The protein below binds the small molecule below.
Small molecule (SMILES): CC(=O)N[C@H]1[C@H](O[C@H]2[C@H](O)[C@@H](NC(C)=O)CO[C@@H]2CO)O[C@H](CO)[C@@H](O)[C@@H]1O

Sequence of chain 1.A:
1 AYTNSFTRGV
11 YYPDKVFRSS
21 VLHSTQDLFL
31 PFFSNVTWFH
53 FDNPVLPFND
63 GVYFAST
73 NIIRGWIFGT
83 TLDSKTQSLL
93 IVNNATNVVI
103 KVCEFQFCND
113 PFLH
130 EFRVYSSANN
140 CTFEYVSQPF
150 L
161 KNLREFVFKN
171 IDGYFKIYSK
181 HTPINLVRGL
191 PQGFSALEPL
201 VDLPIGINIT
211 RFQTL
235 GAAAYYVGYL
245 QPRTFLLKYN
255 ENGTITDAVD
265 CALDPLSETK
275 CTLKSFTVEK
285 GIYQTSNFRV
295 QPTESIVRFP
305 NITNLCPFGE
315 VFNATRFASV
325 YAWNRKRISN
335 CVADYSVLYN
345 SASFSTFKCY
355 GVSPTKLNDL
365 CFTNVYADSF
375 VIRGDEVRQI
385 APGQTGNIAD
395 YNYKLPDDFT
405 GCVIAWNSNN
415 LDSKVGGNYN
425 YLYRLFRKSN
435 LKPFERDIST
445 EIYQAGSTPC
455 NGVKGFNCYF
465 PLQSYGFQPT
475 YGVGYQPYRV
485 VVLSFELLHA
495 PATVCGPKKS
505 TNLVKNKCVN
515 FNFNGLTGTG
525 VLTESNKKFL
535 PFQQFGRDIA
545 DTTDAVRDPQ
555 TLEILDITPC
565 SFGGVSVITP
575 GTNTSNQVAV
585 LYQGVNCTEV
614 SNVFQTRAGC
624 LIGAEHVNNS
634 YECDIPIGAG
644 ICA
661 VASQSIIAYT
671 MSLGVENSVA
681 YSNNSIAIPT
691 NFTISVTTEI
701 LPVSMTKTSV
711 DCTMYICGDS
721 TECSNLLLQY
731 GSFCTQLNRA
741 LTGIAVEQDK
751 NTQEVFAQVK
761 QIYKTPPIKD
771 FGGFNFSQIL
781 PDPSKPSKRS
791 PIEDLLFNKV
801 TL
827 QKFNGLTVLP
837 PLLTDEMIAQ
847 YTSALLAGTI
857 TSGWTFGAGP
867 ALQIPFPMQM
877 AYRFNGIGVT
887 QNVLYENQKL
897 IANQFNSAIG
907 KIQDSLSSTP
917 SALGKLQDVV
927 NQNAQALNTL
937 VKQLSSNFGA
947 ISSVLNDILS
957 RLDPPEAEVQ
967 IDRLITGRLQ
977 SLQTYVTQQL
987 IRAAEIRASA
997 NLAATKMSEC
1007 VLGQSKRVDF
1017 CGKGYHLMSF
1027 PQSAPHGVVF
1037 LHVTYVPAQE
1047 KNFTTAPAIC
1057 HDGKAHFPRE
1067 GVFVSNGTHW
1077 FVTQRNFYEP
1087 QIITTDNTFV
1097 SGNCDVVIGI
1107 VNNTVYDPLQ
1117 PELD

Binding-site contacts:
Ligand atom C6 contacts residue SER777 of chain 1.A at 3.7 Å.
Ligand atom C6 contacts residue GLN778 of chain 1.A at 3.4 Å.
Ligand atom C7 contacts residue ASN775 of chain 1.A at 3.8 Å.
Ligand atom C5 contacts residue SER777 of chain 1.A at 3.4 Å.
Ligand atom C8 contacts residue GLN778 of chain 1.A at 4.4 Å.
Ligand atom C4 contacts residue ASN775 of chain 1.A at 4.2 Å.
Ligand atom O5 contacts residue SER777 of chain 1.A at 3.3 Å (h-bond).
Ligand atom N2 contacts residue ASN775 of chain 1.A at 3.0 Å (h-bond).
Ligand atom C3 contacts residue ASN775 of chain 1.A at 3.8 Å.
Ligand atom C5 contacts residue ASN775 of chain 1.A at 3.6 Å.
Ligand atom O7 contacts residue ASN775 of chain 1.A at 4.2 Å.
Ligand atom O6 contacts residue GLN778 of chain 1.A at 3.9 Å.
Ligand atom O5 contacts residue ASN775 of chain 1.A at 2.3 Å (h-bond).
Ligand atom C2 contacts residue ASN775 of chain 1.A at 2.5 Å.
Ligand atom C1 contacts residue SER777 of chain 1.A at 3.7 Å.
Ligand atom C1 contacts residue ASN775 of chain 1.A at 1.4 Å.